A small-molecule ligand and the protein it binds are described below.
Small molecule (SMILES): CCC(=O)N1CCCC[C@@H]1c1cncn1C

Sequence of chain 1.A:
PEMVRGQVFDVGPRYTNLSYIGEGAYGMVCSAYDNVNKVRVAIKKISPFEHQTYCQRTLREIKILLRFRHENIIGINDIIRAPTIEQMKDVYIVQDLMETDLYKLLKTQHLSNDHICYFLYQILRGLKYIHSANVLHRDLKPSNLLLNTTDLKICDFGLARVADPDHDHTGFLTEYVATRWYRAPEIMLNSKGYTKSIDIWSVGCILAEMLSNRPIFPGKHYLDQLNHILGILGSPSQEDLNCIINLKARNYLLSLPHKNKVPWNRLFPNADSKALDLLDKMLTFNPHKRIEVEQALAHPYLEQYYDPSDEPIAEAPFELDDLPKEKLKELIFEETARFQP

Binding-site contacts:
Ligand atom C3 contacts residue LEU164 of chain 1.A at 3.8 Å (hydrophobic).
Ligand atom C6 contacts residue ALA60 of chain 1.A at 3.8 Å (hydrophobic).
Ligand atom N4 contacts residue LEU115 of chain 1.A at 3.7 Å.
Ligand atom C5 contacts residue MET116 of chain 1.A at 3.9 Å (hydrophobic).
Ligand atom C1 contacts residue CYS174 of chain 1.A at 4.1 Å (hydrophobic).
Ligand atom C17 contacts residue CYS174 of chain 1.A at 1.8 Å (hydrophobic).
Ligand atom C5 contacts residue ALA60 of chain 1.A at 3.8 Å (hydrophobic).
Ligand atom C5 contacts residue LEU115 of chain 1.A at 4.3 Å (hydrophobic).
Ligand atom N13 contacts residue CYS174 of chain 1.A at 4.3 Å.
Ligand atom C14 contacts residue CYS174 of chain 1.A at 3.2 Å (hydrophobic).
Ligand atom C16 contacts residue CYS174 of chain 1.A at 2.8 Å (hydrophobic).
Ligand atom O15 contacts residue CYS174 of chain 1.A at 3.2 Å (h-bond).
Ligand atom C17 contacts residue ASP175 of chain 1.A at 3.7 Å.
Ligand atom N4 contacts residue ASP114 of chain 1.A at 3.7 Å.
Ligand atom C1 contacts residue ILE92 of chain 1.A at 4.4 Å (hydrophobic).
Ligand atom C12 contacts residue LEU164 of chain 1.A at 3.4 Å (hydrophobic).
Ligand atom C6 contacts residue LEU164 of chain 1.A at 4.5 Å (hydrophobic).
Ligand atom N4 contacts residue MET116 of chain 1.A at 3.0 Å (h-bond).
Ligand atom C16 contacts residue LEU164 of chain 1.A at 3.9 Å (hydrophobic).
Ligand atom C3 contacts residue MET116 of chain 1.A at 3.8 Å (hydrophobic).
Ligand atom C9 contacts residue ILE39 of chain 1.A at 4.5 Å (hydrophobic).
Ligand atom C16 contacts residue ASN162 of chain 1.A at 4.2 Å.
Ligand atom N2 contacts residue ASP114 of chain 1.A at 4.1 Å.
Ligand atom C1 contacts residue LEU164 of chain 1.A at 3.8 Å (hydrophobic).
Ligand atom N4 contacts residue LEU164 of chain 1.A at 4.5 Å.
Ligand atom N4 contacts residue ALA60 of chain 1.A at 3.6 Å.
Ligand atom N2 contacts residue ALA60 of chain 1.A at 3.6 Å.
Ligand atom C16 contacts residue SER161 of chain 1.A at 4.1 Å.
Ligand atom C3 contacts residue ALA60 of chain 1.A at 3.5 Å (hydrophobic).
Ligand atom C10 contacts residue ILE39 of chain 1.A at 3.9 Å (hydrophobic).
Ligand atom C11 contacts residue ASP119 of chain 1.A at 4.3 Å.
Ligand atom C3 contacts residue LEU115 of chain 1.A at 4.1 Å (hydrophobic).
Ligand atom C1 contacts residue GLN113 of chain 1.A at 3.3 Å.
Ligand atom N2 contacts residue LEU164 of chain 1.A at 3.8 Å.
Ligand atom C1 contacts residue ALA60 of chain 1.A at 4.2 Å (hydrophobic).
Ligand atom C17 contacts residue ASN162 of chain 1.A at 3.7 Å.
Ligand atom C3 contacts residue ASP114 of chain 1.A at 3.0 Å.
Ligand atom C14 contacts residue LEU164 of chain 1.A at 4.2 Å (hydrophobic).
Ligand atom N13 contacts residue LEU164 of chain 1.A at 4.0 Å.
Ligand atom C9 contacts residue VAL47 of chain 1.A at 3.6 Å (hydrophobic).